Binding-site contacts:
Ligand atom C contacts residue GLY477 of chain 2.B at 3.2 Å.
Ligand atom N contacts residue GLY477 of chain 2.B at 4.3 Å.
Ligand atom CG1 contacts residue PHE185 of chain 2.B at 3.5 Å (hydrophobic).
Ligand atom OXT contacts residue PHE185 of chain 2.B at 4.2 Å.
Ligand atom CA contacts residue ALA478 of chain 2.B at 4.1 Å (hydrophobic).
Ligand atom CA contacts residue GLY477 of chain 2.B at 4.2 Å.
Ligand atom O contacts residue GLY477 of chain 2.B at 3.2 Å (h-bond).
Ligand atom C contacts residue THR476 of chain 2.B at 4.2 Å.
Ligand atom OXT contacts residue SER323 of chain 2.B at 2.7 Å (h-bond).
Ligand atom OXT contacts residue ALA478 of chain 2.B at 4.2 Å.
Ligand atom C contacts residue SER323 of chain 2.B at 3.5 Å.
Ligand atom N contacts residue ALA478 of chain 2.B at 3.1 Å (h-bond).
Ligand atom N contacts residue GLU137 of chain 2.B at 3.0 Å (salt-bridge).
Ligand atom OXT contacts residue LYS321 of chain 2.B at 4.3 Å.
Ligand atom CG1 contacts residue GLU137 of chain 2.B at 3.2 Å.
Ligand atom CA contacts residue PHE185 of chain 2.B at 4.2 Å (hydrophobic).
Ligand atom OXT contacts residue THR476 of chain 2.B at 3.9 Å.
Ligand atom CG2 contacts residue ILE189 of chain 2.B at 4.5 Å (hydrophobic).
Ligand atom O contacts residue PHE485 of chain 2.B at 3.7 Å.
Ligand atom CG1 contacts residue ILE189 of chain 2.B at 3.9 Å (hydrophobic).
Ligand atom CG2 contacts residue CYS322 of chain 2.B at 3.7 Å (hydrophobic).
Ligand atom CG2 contacts residue PHE185 of chain 2.B at 4.5 Å (hydrophobic).
Ligand atom C contacts residue ALA478 of chain 2.B at 3.5 Å (hydrophobic).
Ligand atom O contacts residue THR476 of chain 2.B at 4.0 Å.
Ligand atom O contacts residue ALA478 of chain 2.B at 3.0 Å (h-bond).
Ligand atom CB contacts residue PHE185 of chain 2.B at 3.6 Å (hydrophobic).
Ligand atom CB contacts residue GLU137 of chain 2.B at 4.1 Å.
Ligand atom CA contacts residue GLU137 of chain 2.B at 3.6 Å.
Ligand atom O contacts residue SER323 of chain 2.B at 3.7 Å.
Ligand atom CG2 contacts residue PHE485 of chain 2.B at 3.6 Å (hydrophobic).
Ligand atom OXT contacts residue GLY477 of chain 2.B at 2.9 Å (h-bond).

This small molecule binds to this protein.
Small molecule (SMILES): CC(C)[C@H](N)C(=O)O

Sequence of chain 2.B:
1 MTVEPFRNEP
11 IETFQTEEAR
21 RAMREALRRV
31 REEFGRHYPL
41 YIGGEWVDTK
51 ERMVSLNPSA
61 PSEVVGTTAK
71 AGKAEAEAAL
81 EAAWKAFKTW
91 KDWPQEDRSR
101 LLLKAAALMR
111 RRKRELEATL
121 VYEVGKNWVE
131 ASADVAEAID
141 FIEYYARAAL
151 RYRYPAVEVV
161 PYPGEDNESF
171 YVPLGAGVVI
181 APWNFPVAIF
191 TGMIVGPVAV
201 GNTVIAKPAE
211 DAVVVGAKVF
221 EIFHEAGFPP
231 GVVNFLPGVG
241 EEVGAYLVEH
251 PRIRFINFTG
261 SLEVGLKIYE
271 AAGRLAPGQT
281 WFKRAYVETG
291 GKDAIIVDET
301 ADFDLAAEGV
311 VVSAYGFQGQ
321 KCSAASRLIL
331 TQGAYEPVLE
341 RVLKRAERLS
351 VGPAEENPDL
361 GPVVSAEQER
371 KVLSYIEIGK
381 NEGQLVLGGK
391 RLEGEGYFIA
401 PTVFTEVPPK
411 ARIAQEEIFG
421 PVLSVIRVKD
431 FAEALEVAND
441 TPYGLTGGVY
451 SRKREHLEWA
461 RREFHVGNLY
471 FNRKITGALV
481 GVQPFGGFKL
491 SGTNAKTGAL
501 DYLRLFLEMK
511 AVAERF